A small-molecule ligand and the protein it binds are described below.
Small molecule (SMILES): O=C(Nc1ccn(CC(F)(F)F)n1)c1nc(C2CC2)ccc1Nc1cncnc1

Binding-site contacts:
Ligand atom C16 contacts residue LEU189 of chain 1.A at 3.3 Å (hydrophobic).
Ligand atom N7 contacts residue PHE250 of chain 1.A at 3.9 Å.
Ligand atom C3 contacts residue PHE283 of chain 1.A at 3.7 Å (hydrophobic).
Ligand atom N4 contacts residue MET267 of chain 1.A at 3.7 Å.
Ligand atom C1 contacts residue PHE283 of chain 1.A at 3.6 Å (hydrophobic).
Ligand atom C24 contacts residue ALA243 of chain 1.A at 3.6 Å (hydrophobic).
Ligand atom N4 contacts residue PHE283 of chain 1.A at 3.4 Å.
Ligand atom N6 contacts residue MET267 of chain 1.A at 3.4 Å (h-bond).
Ligand atom N7 contacts residue PHE283 of chain 1.A at 3.2 Å.
Ligand atom C8 contacts residue TYR247 of chain 1.A at 3.5 Å (hydrophobic).
Ligand atom C24 contacts residue THR242 of chain 1.A at 3.8 Å.
Ligand atom F25 contacts residue PHE283 of chain 1.A at 3.1 Å.
Ligand atom O18 contacts residue GLN280 of chain 1.A at 2.9 Å (h-bond).
Ligand atom N2 contacts residue PHE283 of chain 1.A at 3.7 Å.
Ligand atom F25 contacts residue GLY282 of chain 1.A at 3.3 Å.
Ligand atom C24 contacts residue THR239 of chain 1.A at 3.5 Å.
Ligand atom C14 contacts residue GLY279 of chain 1.A at 3.6 Å.
Ligand atom F25 contacts residue GLY279 of chain 1.A at 3.6 Å.
Ligand atom C9 contacts residue PHE283 of chain 1.A at 3.8 Å (hydrophobic).
Ligand atom C5 contacts residue PHE283 of chain 1.A at 3.4 Å (hydrophobic).
Ligand atom N2 contacts residue PHE250 of chain 1.A at 3.8 Å.
Ligand atom C28 contacts residue VAL232 of chain 1.A at 3.6 Å (hydrophobic).
Ligand atom C28 contacts residue GLN280 of chain 1.A at 3.4 Å.
Ligand atom O18 contacts residue PHE283 of chain 1.A at 3.8 Å.
Ligand atom C21 contacts residue ILE246 of chain 1.A at 3.8 Å (hydrophobic).
Ligand atom C5 contacts residue MET267 of chain 1.A at 3.7 Å (hydrophobic).
Ligand atom C23 contacts residue ILE246 of chain 1.A at 3.6 Å (hydrophobic).
Ligand atom C3 contacts residue PHE250 of chain 1.A at 3.8 Å (hydrophobic).
Ligand atom C24 contacts residue SER231 of chain 1.A at 3.8 Å.
Ligand atom C22 contacts residue VAL232 of chain 1.A at 3.8 Å (hydrophobic).
Ligand atom C23 contacts residue LEU229 of chain 1.A at 3.8 Å (hydrophobic).
Ligand atom N20 contacts residue SER231 of chain 1.A at 3.4 Å.
Ligand atom N19 contacts residue THR239 of chain 1.A at 3.6 Å (h-bond).
Ligand atom C12 contacts residue MET267 of chain 1.A at 3.7 Å (hydrophobic).
Ligand atom C11 contacts residue ILE246 of chain 1.A at 3.7 Å (hydrophobic).
Ligand atom C8 contacts residue GLN280 of chain 1.A at 3.7 Å.
Ligand atom C21 contacts residue TYR78 of chain 1.A at 3.9 Å (hydrophobic).
Ligand atom N19 contacts residue ALA243 of chain 1.A at 3.6 Å.
Ligand atom N20 contacts residue THR242 of chain 1.A at 3.7 Å.
Ligand atom C14 contacts residue MET267 of chain 1.A at 3.6 Å (hydrophobic).

Sequence of chain 1.A:
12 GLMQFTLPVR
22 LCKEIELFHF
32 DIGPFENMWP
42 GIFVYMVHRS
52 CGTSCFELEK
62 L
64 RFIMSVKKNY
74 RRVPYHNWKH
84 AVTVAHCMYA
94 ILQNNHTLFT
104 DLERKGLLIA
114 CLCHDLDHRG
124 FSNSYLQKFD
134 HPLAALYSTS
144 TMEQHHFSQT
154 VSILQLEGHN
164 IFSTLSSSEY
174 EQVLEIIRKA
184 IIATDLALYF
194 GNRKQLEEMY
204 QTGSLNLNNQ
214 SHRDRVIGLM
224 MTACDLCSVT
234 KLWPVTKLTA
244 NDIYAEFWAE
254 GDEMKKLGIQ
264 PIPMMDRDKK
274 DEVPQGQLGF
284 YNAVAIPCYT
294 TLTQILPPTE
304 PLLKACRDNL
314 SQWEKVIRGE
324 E